Sequence of chain 6.C:
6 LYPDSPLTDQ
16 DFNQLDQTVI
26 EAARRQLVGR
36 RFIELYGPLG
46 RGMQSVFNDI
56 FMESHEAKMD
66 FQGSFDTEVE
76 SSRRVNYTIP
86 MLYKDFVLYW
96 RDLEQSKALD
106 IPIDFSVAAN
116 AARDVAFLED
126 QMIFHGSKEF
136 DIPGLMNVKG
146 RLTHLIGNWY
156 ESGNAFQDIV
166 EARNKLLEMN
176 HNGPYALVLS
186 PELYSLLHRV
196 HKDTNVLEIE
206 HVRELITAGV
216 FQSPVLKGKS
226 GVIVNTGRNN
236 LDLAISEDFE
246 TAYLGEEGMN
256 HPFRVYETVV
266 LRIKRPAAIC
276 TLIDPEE

Binding-site contacts:
Ligand atom O contacts residue ARG29 of chain 6.C at 3.0 Å (salt-bridge).
Ligand atom O contacts residue ARG36 of chain 6.C at 2.9 Å (salt-bridge).
Ligand atom CD2 contacts residue ARG29 of chain 6.C at 3.8 Å.
Ligand atom CG2 contacts residue GLU245 of chain 6.C at 3.4 Å.
Ligand atom CA contacts residue ARG29 of chain 6.C at 4.2 Å.
Ligand atom C contacts residue ASP243 of chain 6.C at 4.4 Å.
Ligand atom CA contacts residue ASP243 of chain 6.C at 3.3 Å.
Ligand atom O contacts residue ASP243 of chain 6.C at 4.3 Å.
Ligand atom N contacts residue ASP243 of chain 6.C at 3.3 Å (salt-bridge).
Ligand atom CB contacts residue ASP243 of chain 6.C at 4.2 Å.
Ligand atom O contacts residue ASP243 of chain 6.C at 4.3 Å.
Ligand atom CB contacts residue ARG35 of chain 6.C at 3.4 Å.
Ligand atom O contacts residue PHE37 of chain 6.C at 3.8 Å.
Ligand atom C contacts residue ASP243 of chain 6.C at 3.5 Å.
Ligand atom C contacts residue ARG29 of chain 6.C at 3.9 Å.
Ligand atom CB contacts residue ASP243 of chain 6.C at 3.9 Å.
Ligand atom CG2 contacts residue PRO43 of chain 6.C at 4.3 Å (hydrophobic).
Ligand atom N contacts residue ASP243 of chain 6.C at 4.5 Å.
Ligand atom O contacts residue ARG29 of chain 6.C at 4.2 Å.
Ligand atom CD1 contacts residue ARG29 of chain 6.C at 3.6 Å.
Ligand atom CA contacts residue ASP243 of chain 6.C at 4.2 Å.
Ligand atom CB contacts residue ARG35 of chain 6.C at 3.8 Å.
Ligand atom N contacts residue ARG35 of chain 6.C at 4.1 Å.
Ligand atom CG2 contacts residue ARG36 of chain 6.C at 3.8 Å.
Ligand atom CG2 contacts residue ARG35 of chain 6.C at 3.9 Å.
Ligand atom N contacts residue ARG35 of chain 6.C at 4.4 Å.
Ligand atom CG1 contacts residue ASP243 of chain 6.C at 3.3 Å.
Ligand atom O contacts residue ILE25 of chain 6.C at 3.8 Å.
Ligand atom C contacts residue ARG36 of chain 6.C at 3.2 Å.
Ligand atom C contacts residue PRO43 of chain 6.C at 4.5 Å (hydrophobic).
Ligand atom O contacts residue ARG35 of chain 6.C at 2.9 Å (salt-bridge).
Ligand atom C contacts residue ARG35 of chain 6.C at 3.7 Å.
Ligand atom N contacts residue ARG35 of chain 6.C at 4.1 Å.
Ligand atom CG1 contacts residue ARG35 of chain 6.C at 4.4 Å.
Ligand atom C contacts residue ARG35 of chain 6.C at 3.5 Å.
Ligand atom O contacts residue ARG35 of chain 6.C at 3.3 Å (salt-bridge).
Ligand atom OG contacts residue ARG35 of chain 6.C at 4.2 Å.
Ligand atom O contacts residue PRO43 of chain 6.C at 3.7 Å.
Ligand atom OG contacts residue PHE244 of chain 6.C at 3.7 Å.
Ligand atom N contacts residue ASP243 of chain 6.C at 3.8 Å.

The small molecule below binds the protein below.
Small molecule (SMILES): CC[C@H](C)[C@H](NC(=O)[C@H](CC(C)C)NC(=O)[C@H](CO)NC(=O)CNC(=O)[C@@H](NC(=O)[C@@H](N)[C@@H](C)O)C(C)C)C(=O)N[C@H](C=O)CCC(N)=O